Binding-site contacts:
Ligand atom O7 contacts residue GLY150 of chain 2.A at 3.4 Å (h-bond).
Ligand atom C1 contacts residue ASN154 of chain 2.A at 3.0 Å.
Ligand atom N2 contacts residue ASN154 of chain 2.A at 3.8 Å.
Ligand atom O7 contacts residue ASN154 of chain 2.A at 3.3 Å (h-bond).
Ligand atom C1 contacts residue MET151 of chain 2.A at 4.4 Å (hydrophobic).
Ligand atom N2 contacts residue THR156 of chain 2.A at 3.8 Å.
Ligand atom C5 contacts residue THR156 of chain 2.A at 4.3 Å.
Ligand atom O5 contacts residue ASN154 of chain 2.A at 4.0 Å.
Ligand atom C1 contacts residue THR156 of chain 2.A at 3.4 Å.
Ligand atom C7 contacts residue GLY150 of chain 2.A at 4.3 Å.
Ligand atom C7 contacts residue ASN154 of chain 2.A at 3.5 Å.
Ligand atom C8 contacts residue ASN154 of chain 2.A at 3.9 Å.
Ligand atom C2 contacts residue ASN154 of chain 2.A at 4.0 Å.
Ligand atom C3 contacts residue THR156 of chain 2.A at 4.0 Å.
Ligand atom C2 contacts residue THR156 of chain 2.A at 3.9 Å.
Ligand atom O5 contacts residue THR156 of chain 2.A at 4.2 Å.

Sequence of chain 2.A:
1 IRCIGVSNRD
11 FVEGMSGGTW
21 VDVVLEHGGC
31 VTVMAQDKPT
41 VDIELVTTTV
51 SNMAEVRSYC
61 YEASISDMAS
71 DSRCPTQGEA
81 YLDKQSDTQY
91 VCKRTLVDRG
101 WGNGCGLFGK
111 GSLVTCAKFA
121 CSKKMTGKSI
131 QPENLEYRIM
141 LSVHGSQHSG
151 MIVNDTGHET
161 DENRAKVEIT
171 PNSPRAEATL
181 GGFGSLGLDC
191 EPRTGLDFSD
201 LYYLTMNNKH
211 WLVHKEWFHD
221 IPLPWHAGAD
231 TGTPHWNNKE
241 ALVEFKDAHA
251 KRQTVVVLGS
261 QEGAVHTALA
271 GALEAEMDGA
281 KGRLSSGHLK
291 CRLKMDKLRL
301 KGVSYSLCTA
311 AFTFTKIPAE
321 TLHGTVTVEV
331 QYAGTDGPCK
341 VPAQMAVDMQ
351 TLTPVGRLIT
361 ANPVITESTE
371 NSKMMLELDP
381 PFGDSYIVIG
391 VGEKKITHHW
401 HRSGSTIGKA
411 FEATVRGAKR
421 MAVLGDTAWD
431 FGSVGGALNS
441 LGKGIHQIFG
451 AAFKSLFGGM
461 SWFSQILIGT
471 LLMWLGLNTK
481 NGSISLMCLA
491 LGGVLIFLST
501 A

The protein below binds the small molecule below.
Small molecule (SMILES): CC(=O)N[C@H]1[C@H](O[C@H]2[C@H](O)[C@@H](NC(C)=O)CO[C@@H]2CO)O[C@H](CO)[C@@H](O)[C@@H]1O